Binding-site contacts:
Ligand atom O4 contacts residue TYR55 of chain 1.C at 3.3 Å.
Ligand atom N1 contacts residue C2 of chain 1.A at 2.9 Å (h-bond).
Ligand atom OP2 contacts residue LYS32 of chain 1.C at 2.9 Å (salt-bridge).
Ligand atom O6 contacts residue C3 of chain 1.A at 2.9 Å (h-bond).
Ligand atom OP2 contacts residue ARG34 of chain 1.C at 3.4 Å (salt-bridge).
Ligand atom N4 contacts residue GTP1 of chain 1.A at 2.8 Å (h-bond).
Ligand atom N3 contacts residue G4 of chain 1.A at 2.9 Å (h-bond).
Ligand atom C6 contacts residue G4 of chain 1.A at 3.3 Å.
Ligand atom C2 contacts residue GTP1 of chain 1.A at 3.4 Å.
Ligand atom C5 contacts residue TRP53 of chain 1.C at 3.4 Å (hydrophobic).
Ligand atom C8 contacts residue HIS71 of chain 1.C at 3.4 Å.
Ligand atom N2 contacts residue C2 of chain 1.A at 2.8 Å (h-bond).
Ligand atom OP2 contacts residue ASN48 of chain 1.C at 3.0 Å (h-bond).
Ligand atom C2' contacts residue HIS71 of chain 1.C at 3.4 Å.
Ligand atom O4' contacts residue HIS64 of chain 1.C at 3.3 Å.
Ligand atom OP1 contacts residue ASN48 of chain 1.C at 3.0 Å (h-bond).
Ligand atom N3 contacts residue TYR55 of chain 1.C at 3.3 Å.
Ligand atom O6 contacts residue C2 of chain 1.A at 2.9 Å (h-bond).
Ligand atom N3 contacts residue A5 of chain 1.A at 2.8 Å (h-bond).
Ligand atom O6 contacts residue G4 of chain 1.A at 2.8 Å (h-bond).
Ligand atom O2 contacts residue HIS64 of chain 1.C at 2.9 Å (h-bond).
Ligand atom N2 contacts residue C3 of chain 1.A at 2.8 Å (h-bond).
Ligand atom N1 contacts residue G4 of chain 1.A at 3.3 Å.
Ligand atom N3 contacts residue A5 of chain 1.A at 3.1 Å (h-bond).
Ligand atom N1 contacts residue C3 of chain 1.A at 2.9 Å (h-bond).
Ligand atom N3 contacts residue GTP1 of chain 1.A at 2.8 Å (h-bond).
Ligand atom O2 contacts residue C2 of chain 1.A at 3.1 Å (h-bond).
Ligand atom OP1 contacts residue LYS32 of chain 1.C at 3.0 Å (salt-bridge).
Ligand atom O2 contacts residue G4 of chain 1.A at 2.7 Å (h-bond).
Ligand atom O2 contacts residue GLN205 of chain 1.C at 2.6 Å (h-bond).
Ligand atom O4 contacts residue A5 of chain 1.A at 2.9 Å (h-bond).
Ligand atom N4 contacts residue G4 of chain 1.A at 2.9 Å (h-bond).
Ligand atom O2 contacts residue GTP1 of chain 1.A at 2.6 Å (h-bond).
Ligand atom OP2 contacts residue TYR66 of chain 1.C at 3.0 Å (h-bond).
Ligand atom C5' contacts residue ASN48 of chain 1.C at 3.4 Å.
Ligand atom P contacts residue LYS32 of chain 1.C at 3.3 Å.
Ligand atom C4 contacts residue GTP1 of chain 1.A at 3.5 Å.
Ligand atom O5' contacts residue ARG34 of chain 1.C at 3.2 Å (salt-bridge).
Ligand atom N4 contacts residue TRP53 of chain 1.C at 3.1 Å (h-bond).
Ligand atom O2 contacts residue A5 of chain 1.A at 3.3 Å.

Sequence of chain 1.C:
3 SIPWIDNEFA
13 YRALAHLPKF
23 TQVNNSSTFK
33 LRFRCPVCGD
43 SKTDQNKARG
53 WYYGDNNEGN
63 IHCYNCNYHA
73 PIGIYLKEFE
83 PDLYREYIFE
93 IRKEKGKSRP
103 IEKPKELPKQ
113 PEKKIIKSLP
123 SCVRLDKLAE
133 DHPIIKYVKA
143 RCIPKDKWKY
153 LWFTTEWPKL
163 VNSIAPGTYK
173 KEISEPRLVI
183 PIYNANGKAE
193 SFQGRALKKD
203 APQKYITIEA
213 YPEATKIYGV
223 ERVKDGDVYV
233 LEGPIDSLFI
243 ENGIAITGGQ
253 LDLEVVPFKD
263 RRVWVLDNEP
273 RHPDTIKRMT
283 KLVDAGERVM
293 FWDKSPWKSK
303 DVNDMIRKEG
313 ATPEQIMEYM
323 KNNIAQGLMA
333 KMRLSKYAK

A protein and the small-molecule ligand that binds it are described below.
Small molecule (SMILES): Cc1cn([C@H]2C[C@H](O[P](=O)(O)OC[C@H]3O[C@@H](n4ccc(N)nc4=O)C[C@@H]3O[P](=O)(O)OC[C@H]3O[C@@H](n4cnc5c(=O)nc(N)[nH]c54)C[C@@H]3O[P](=O)(O)OC[C@H]3O[C@@H](n4cnc5c(=O)nc(N)[nH]c54)C[C@@H]3O[P](=O)(O)OC[C@H]3O[C@@H](n4ccc(N)nc4=O)C[C@@H]3O[P](=O)(O)OC[C@H]3O[C@@H](n4cc(C)c(=O)[nH]c4=O)C[C@@H]3O[P](=O)(O)OC[C@H]3O[C@@H](n4cnc5c(=O)nc(N)[nH]c54)C[C@@H]3O)[C@@H](COP(=O)=O)O2)c(=O)[nH]c1=O